This small molecule binds to this protein.
Small molecule (SMILES): CC(=O)N[C@H]1[C@H](O[C@H]2[C@H](O)[C@@H](NC(C)=O)CO[C@@H]2CO)O[C@H](CO)[C@@H](O)[C@@H]1O

Binding-site contacts:
Ligand atom C2 contacts residue ASN167 of chain 1.E at 2.5 Å.
Ligand atom C3 contacts residue ASN167 of chain 1.E at 3.1 Å.
Ligand atom C5 contacts residue ARG451 of chain 1.E at 4.0 Å.
Ligand atom C6 contacts residue ARG451 of chain 1.E at 4.3 Å.
Ligand atom C6 contacts residue ASN167 of chain 1.E at 4.1 Å.
Ligand atom N2 contacts residue ASN167 of chain 1.E at 3.3 Å (h-bond).
Ligand atom O5 contacts residue ASN167 of chain 1.E at 2.5 Å (h-bond).
Ligand atom O3 contacts residue ASN167 of chain 1.E at 4.5 Å.
Ligand atom C7 contacts residue ARG451 of chain 1.E at 4.0 Å.
Ligand atom C4 contacts residue ASN167 of chain 1.E at 3.3 Å.
Ligand atom C1 contacts residue ASN167 of chain 1.E at 1.5 Å.
Ligand atom O6 contacts residue GLU428 of chain 1.E at 2.5 Å (salt-bridge).
Ligand atom O4 contacts residue ASN167 of chain 1.E at 3.9 Å.
Ligand atom C6 contacts residue GLU428 of chain 1.E at 3.3 Å.
Ligand atom O6 contacts residue ASN167 of chain 1.E at 4.2 Å.
Ligand atom O7 contacts residue ASN167 of chain 1.E at 2.9 Å (h-bond).
Ligand atom C7 contacts residue ASN167 of chain 1.E at 3.5 Å.
Ligand atom O4 contacts residue ARG451 of chain 1.E at 3.8 Å.
Ligand atom C5 contacts residue GLU428 of chain 1.E at 4.1 Å.
Ligand atom O7 contacts residue ARG451 of chain 1.E at 3.6 Å (salt-bridge).
Ligand atom C5 contacts residue ASN167 of chain 1.E at 2.8 Å.
Ligand atom O6 contacts residue ARG451 of chain 1.E at 3.3 Å (salt-bridge).

Sequence of chain 1.E:
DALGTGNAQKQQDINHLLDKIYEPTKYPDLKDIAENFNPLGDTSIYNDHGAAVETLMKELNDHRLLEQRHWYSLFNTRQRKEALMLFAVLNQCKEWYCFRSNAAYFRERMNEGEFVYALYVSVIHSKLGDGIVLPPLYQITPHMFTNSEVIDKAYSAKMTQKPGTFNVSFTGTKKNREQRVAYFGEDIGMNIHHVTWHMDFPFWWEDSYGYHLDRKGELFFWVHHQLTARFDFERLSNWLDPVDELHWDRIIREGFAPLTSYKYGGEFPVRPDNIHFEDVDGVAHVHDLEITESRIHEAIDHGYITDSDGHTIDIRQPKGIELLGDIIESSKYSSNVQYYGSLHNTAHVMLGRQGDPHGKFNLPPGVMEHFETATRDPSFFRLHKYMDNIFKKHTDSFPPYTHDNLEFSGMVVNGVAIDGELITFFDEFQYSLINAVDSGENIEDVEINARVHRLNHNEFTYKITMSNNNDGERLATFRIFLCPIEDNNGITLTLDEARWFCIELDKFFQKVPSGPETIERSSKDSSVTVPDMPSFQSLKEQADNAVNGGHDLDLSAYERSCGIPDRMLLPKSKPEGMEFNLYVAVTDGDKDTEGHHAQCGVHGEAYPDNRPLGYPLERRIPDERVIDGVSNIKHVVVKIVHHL